The protein below binds the small molecule below.
Small molecule (SMILES): COC[C@H]1O[C@@H](O[C@@H]2OC[C@@H]3O[C@@]4(OC[C@@H](OC(=O)c5c(C)cc(O)cc5O)[C@@H]5OCO[C@H]54)O[C@H]3[C@H]2O)[C@@H](OC)[C@@H](O)[C@@H]1O[C@@H]1O[C@H](C)[C@H](OC)[C@H](O[C@@H]2O[C@H](C)[C@H]3O[C@]4(C[C@@H](O)[C@H](O[C@H]5C[C@@H](O[C@@H]6C[C@@](C)([N+](=O)[O-])C(OC)C(C)O6)[C@H](OC(=O)c6c(C)c(Cl)c(O)c(Cl)c6OC)[C@@H](C)O5)[C@@H](C)O4)O[C@]3(C)[C@@H]2O)[C@H]1O

Sequence of chain 1.K:
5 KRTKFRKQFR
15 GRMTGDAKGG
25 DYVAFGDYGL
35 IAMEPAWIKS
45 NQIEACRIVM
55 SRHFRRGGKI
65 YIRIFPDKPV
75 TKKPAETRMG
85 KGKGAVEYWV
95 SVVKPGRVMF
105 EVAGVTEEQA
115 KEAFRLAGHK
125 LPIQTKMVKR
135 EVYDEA

Binding-site contacts:
Ligand atom O09 contacts residue ARG56 of chain 1.K at 3.9 Å.
Ligand atom C69 contacts residue ARG175 of chain 1.T at 4.1 Å.
Ligand atom C04 contacts residue ILE52 of chain 1.K at 3.8 Å (hydrophobic).
Ligand atom C08 contacts residue SER55 of chain 1.K at 4.3 Å.
Ligand atom C05 contacts residue ILE52 of chain 1.K at 3.8 Å (hydrophobic).
Ligand atom C03 contacts residue ILE52 of chain 1.K at 4.2 Å (hydrophobic).
Ligand atom C09 contacts residue ILE52 of chain 1.K at 4.0 Å (hydrophobic).
Ligand atom O01 contacts residue ARG51 of chain 1.K at 3.4 Å (salt-bridge).
Ligand atom CL2 contacts residue ARG59 of chain 1.K at 3.7 Å.
Ligand atom CL2 contacts residue SER55 of chain 1.K at 2.7 Å.
Ligand atom C07 contacts residue ILE52 of chain 1.K at 3.9 Å (hydrophobic).
Ligand atom O09 contacts residue ILE52 of chain 1.K at 3.4 Å.
Ligand atom C08 contacts residue ARG56 of chain 1.K at 3.5 Å.
Ligand atom C01 contacts residue ILE52 of chain 1.K at 4.4 Å (hydrophobic).
Ligand atom C01 contacts residue GLU179 of chain 1.T at 4.4 Å.
Ligand atom C06 contacts residue SER55 of chain 1.K at 4.3 Å.
Ligand atom C01 contacts residue ARG51 of chain 1.K at 4.1 Å.
Ligand atom N65 contacts residue ARG59 of chain 1.K at 4.1 Å.
Ligand atom O01 contacts residue GLU179 of chain 1.T at 3.5 Å.
Ligand atom C02 contacts residue GLU179 of chain 1.T at 4.4 Å.
Ligand atom O71 contacts residue ARG59 of chain 1.K at 3.1 Å.
Ligand atom C02 contacts residue ILE52 of chain 1.K at 4.4 Å (hydrophobic).
Ligand atom C08 contacts residue ILE52 of chain 1.K at 3.6 Å (hydrophobic).
Ligand atom C06 contacts residue ILE52 of chain 1.K at 4.3 Å (hydrophobic).
Ligand atom C69 contacts residue ARG59 of chain 1.K at 3.5 Å.
Ligand atom CL1 contacts residue GLU179 of chain 1.T at 3.5 Å.

Sequence of chain 1.T:
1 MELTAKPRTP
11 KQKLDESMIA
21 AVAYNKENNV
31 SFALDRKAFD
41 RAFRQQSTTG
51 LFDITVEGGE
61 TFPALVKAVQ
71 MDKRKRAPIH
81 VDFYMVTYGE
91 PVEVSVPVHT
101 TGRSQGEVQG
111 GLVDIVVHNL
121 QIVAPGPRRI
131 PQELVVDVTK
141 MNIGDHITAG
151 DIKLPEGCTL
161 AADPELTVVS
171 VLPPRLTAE